Sequence of chain 1.A:
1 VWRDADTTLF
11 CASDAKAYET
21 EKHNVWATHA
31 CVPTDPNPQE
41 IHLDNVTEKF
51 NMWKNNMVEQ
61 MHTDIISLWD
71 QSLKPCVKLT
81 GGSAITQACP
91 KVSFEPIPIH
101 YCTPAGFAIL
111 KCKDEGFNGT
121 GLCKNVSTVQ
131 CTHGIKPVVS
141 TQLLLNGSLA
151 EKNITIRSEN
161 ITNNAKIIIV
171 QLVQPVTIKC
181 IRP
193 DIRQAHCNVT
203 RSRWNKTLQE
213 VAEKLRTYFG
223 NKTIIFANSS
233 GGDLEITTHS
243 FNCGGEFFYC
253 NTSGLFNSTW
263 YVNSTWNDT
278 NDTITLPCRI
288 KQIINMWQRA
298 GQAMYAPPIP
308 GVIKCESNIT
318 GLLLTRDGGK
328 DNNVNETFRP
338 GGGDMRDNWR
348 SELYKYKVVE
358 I

Binding-site contacts:
Ligand atom C1 contacts residue THR120 of chain 1.A at 3.1 Å.
Ligand atom O5 contacts residue THR120 of chain 1.A at 3.8 Å.
Ligand atom N2 contacts residue THR120 of chain 1.A at 3.7 Å.
Ligand atom C8 contacts residue SER158 of chain 1.A at 3.9 Å.
Ligand atom C5 contacts residue ASN118 of chain 1.A at 3.6 Å.
Ligand atom C8 contacts residue ILE161 of chain 1.A at 3.7 Å (hydrophobic).
Ligand atom C8 contacts residue THR120 of chain 1.A at 4.0 Å.
Ligand atom O6 contacts residue LEU122 of chain 1.A at 3.1 Å (h-bond).
Ligand atom C3 contacts residue THR120 of chain 1.A at 3.7 Å.
Ligand atom C6 contacts residue LEU122 of chain 1.A at 4.1 Å (hydrophobic).
Ligand atom O7 contacts residue TYR220 of chain 1.A at 4.2 Å.
Ligand atom O6 contacts residue PHE117 of chain 1.A at 4.4 Å.
Ligand atom C5 contacts residue GLY121 of chain 1.A at 4.2 Å.
Ligand atom N2 contacts residue ASN118 of chain 1.A at 3.0 Å (h-bond).
Ligand atom O5 contacts residue ASN118 of chain 1.A at 2.4 Å (h-bond).
Ligand atom C7 contacts residue ASN118 of chain 1.A at 3.2 Å.
Ligand atom C5 contacts residue THR120 of chain 1.A at 3.8 Å.
Ligand atom C7 contacts residue THR120 of chain 1.A at 4.2 Å.
Ligand atom C1 contacts residue ASN118 of chain 1.A at 1.4 Å.
Ligand atom C4 contacts residue THR120 of chain 1.A at 4.3 Å.
Ligand atom C3 contacts residue ASN118 of chain 1.A at 3.8 Å.
Ligand atom C8 contacts residue ASN118 of chain 1.A at 4.4 Å.
Ligand atom C2 contacts residue THR120 of chain 1.A at 3.7 Å.
Ligand atom C4 contacts residue ASN118 of chain 1.A at 4.2 Å.
Ligand atom C2 contacts residue ASN118 of chain 1.A at 2.5 Å.
Ligand atom O7 contacts residue ASN118 of chain 1.A at 3.0 Å (h-bond).

The protein below binds the small molecule below.
Small molecule (SMILES): CC(=O)N[C@@H]1[C@@H](O)[C@H](O)[C@@H](CO)O[C@H]1O